Sequence of chain 1.A:
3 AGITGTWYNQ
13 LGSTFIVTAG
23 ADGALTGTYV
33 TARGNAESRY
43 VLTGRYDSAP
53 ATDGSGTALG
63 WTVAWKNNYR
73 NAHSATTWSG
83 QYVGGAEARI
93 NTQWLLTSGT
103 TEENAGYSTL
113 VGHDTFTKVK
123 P

Sequence of chain 2.A:
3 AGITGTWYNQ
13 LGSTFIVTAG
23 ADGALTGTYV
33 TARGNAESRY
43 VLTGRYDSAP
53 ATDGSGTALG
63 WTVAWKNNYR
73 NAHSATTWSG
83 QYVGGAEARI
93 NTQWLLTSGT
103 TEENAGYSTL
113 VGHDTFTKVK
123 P

This small molecule binds to this protein.
Small molecule (SMILES): NCCCC[C@H](NC(=O)[C@H](CCC(=O)O)NC(=O)[C@H](Cc1ccccc1)NC(=O)[C@H](CCC(N)=O)NC(=O)[C@@H]1CCCN1C(=O)[C@H](CC1=NC=NC1)NC(=O)[C@H](CO)NC(=O)[C@@H](N)CC1=c2ccccc2=NC1)C(N)=O

Binding-site contacts:
Ligand atom CE1 contacts residue TRP67 of chain 2.A at 3.4 Å (hydrophobic).
Ligand atom CD contacts residue ARG72 of chain 2.A at 3.5 Å.
Ligand atom CB contacts residue TRP67 of chain 2.A at 3.8 Å (hydrophobic).
Ligand atom CE2 contacts residue LEU98 of chain 2.A at 3.8 Å (hydrophobic).
Ligand atom NE2 contacts residue SER76 of chain 2.A at 2.8 Å (h-bond).
Ligand atom NZ contacts residue GLU105 of chain 1.A at 3.1 Å (salt-bridge).
Ligand atom OE2 contacts residue THR33 of chain 2.A at 2.7 Å (h-bond).
Ligand atom CD contacts residue THR33 of chain 2.A at 3.5 Å.
Ligand atom C contacts residue THR33 of chain 2.A at 3.8 Å.
Ligand atom OE2 contacts residue ARG35 of chain 2.A at 3.6 Å.
Ligand atom OE1 contacts residue LEU98 of chain 2.A at 3.5 Å.
Ligand atom CA contacts residue TYR109 of chain 1.A at 3.3 Å (hydrophobic).
Ligand atom O contacts residue TYR109 of chain 1.A at 3.7 Å.
Ligand atom CG contacts residue TYR42 of chain 2.A at 3.6 Å (hydrophobic).
Ligand atom C contacts residue TYR109 of chain 1.A at 3.6 Å (hydrophobic).
Ligand atom NE2 contacts residue TRP67 of chain 2.A at 3.5 Å.
Ligand atom CE contacts residue GLU105 of chain 1.A at 3.8 Å.
Ligand atom O contacts residue THR33 of chain 2.A at 3.1 Å.
Ligand atom NE2 contacts residue LEU98 of chain 2.A at 3.6 Å.
Ligand atom CZ contacts residue TRP96 of chain 2.A at 3.6 Å (hydrophobic).
Ligand atom CD contacts residue THR78 of chain 2.A at 3.8 Å.
Ligand atom CE1 contacts residue TRP96 of chain 2.A at 3.8 Å (hydrophobic).
Ligand atom OE1 contacts residue THR78 of chain 2.A at 2.6 Å (h-bond).
Ligand atom N contacts residue TYR109 of chain 1.A at 2.9 Å (h-bond).
Ligand atom CB contacts residue ARG72 of chain 2.A at 3.7 Å.
Ligand atom CZ contacts residue GLY108 of chain 1.A at 3.5 Å.
Ligand atom NE2 contacts residue TRP96 of chain 2.A at 3.5 Å.
Ligand atom OE2 contacts residue ARG72 of chain 2.A at 2.7 Å (salt-bridge).
Ligand atom CB contacts residue TYR42 of chain 2.A at 3.5 Å (hydrophobic).
Ligand atom CG contacts residue THR33 of chain 2.A at 3.5 Å.
Ligand atom O contacts residue ALA34 of chain 2.A at 3.6 Å.
Ligand atom CD contacts residue ALA74 of chain 2.A at 3.8 Å (hydrophobic).
Ligand atom OE1 contacts residue TRP67 of chain 2.A at 3.6 Å.
Ligand atom O contacts residue ARG35 of chain 2.A at 3.4 Å.
Ligand atom CD2 contacts residue TYR109 of chain 1.A at 3.6 Å (hydrophobic).
Ligand atom CB contacts residue TYR109 of chain 1.A at 3.6 Å (hydrophobic).
Ligand atom CD2 contacts residue SER76 of chain 2.A at 3.6 Å.
Ligand atom OE1 contacts residue ARG72 of chain 2.A at 2.9 Å (salt-bridge).
Ligand atom N contacts residue ALA34 of chain 2.A at 3.5 Å (h-bond).
Ligand atom CE1 contacts residue GLY108 of chain 1.A at 3.7 Å.